Binding-site contacts:
Ligand atom C8 contacts residue GLY70 of chain 1.A at 3.6 Å.
Ligand atom C10 contacts residue GLY70 of chain 1.A at 3.5 Å.
Ligand atom F2 contacts residue ASN36 of chain 2.A at 3.5 Å.
Ligand atom O1 contacts residue GLN128 of chain 1.A at 3.2 Å (h-bond).
Ligand atom F1 contacts residue HIS29 of chain 2.A at 3.5 Å.
Ligand atom N2 contacts residue MET66 of chain 1.A at 2.9 Å (h-bond).
Ligand atom C5 contacts residue HIS29 of chain 2.A at 3.5 Å.
Ligand atom C1 contacts residue CYS68 of chain 1.A at 3.3 Å (hydrophobic).
Ligand atom N contacts residue ALA67 of chain 1.A at 3.0 Å (h-bond).
Ligand atom F2 contacts residue LEU40 of chain 2.A at 3.5 Å.
Ligand atom C3 contacts residue ALA67 of chain 1.A at 3.2 Å (hydrophobic).
Ligand atom F2 contacts residue ARG39 of chain 2.A at 3.4 Å.
Ligand atom C12 contacts residue EDO1 of chain 2.C at 3.6 Å.
Ligand atom CL contacts residue MET66 of chain 1.A at 3.4 Å.
Ligand atom C7 contacts residue EDO1 of chain 2.C at 3.6 Å.
Ligand atom C18 contacts residue ALA67 of chain 1.A at 3.4 Å (hydrophobic).
Ligand atom C4 contacts residue ASP32 of chain 2.A at 3.4 Å.
Ligand atom C5 contacts residue ASP32 of chain 2.A at 3.4 Å.
Ligand atom C20 contacts residue GLN128 of chain 1.A at 3.1 Å.
Ligand atom CL contacts residue TYR73 of chain 1.A at 3.6 Å.
Ligand atom C4 contacts residue ASN36 of chain 2.A at 3.5 Å.
Ligand atom C1 contacts residue MET129 of chain 1.A at 3.7 Å (hydrophobic).
Ligand atom C contacts residue CYS68 of chain 1.A at 3.7 Å (hydrophobic).
Ligand atom C18 contacts residue ASN36 of chain 2.A at 3.6 Å.
Ligand atom C17 contacts residue TYR73 of chain 1.A at 3.6 Å (hydrophobic).
Ligand atom O contacts residue MET129 of chain 1.A at 3.7 Å.
Ligand atom C14 contacts residue EDO1 of chain 2.C at 3.5 Å.
Ligand atom C18 contacts residue EDO1 of chain 2.C at 3.5 Å.
Ligand atom F1 contacts residue CYS68 of chain 1.A at 3.1 Å.
Ligand atom N contacts residue CYS68 of chain 1.A at 3.5 Å.
Ligand atom CL contacts residue ALA67 of chain 1.A at 3.6 Å.
Ligand atom N1 contacts residue GLN128 of chain 1.A at 3.3 Å (h-bond).
Ligand atom C18 contacts residue MET66 of chain 1.A at 3.6 Å (hydrophobic).
Ligand atom O1 contacts residue MET129 of chain 1.A at 3.5 Å.
Ligand atom C16 contacts residue TYR73 of chain 1.A at 3.7 Å (hydrophobic).
Ligand atom C4 contacts residue ALA67 of chain 1.A at 3.4 Å (hydrophobic).
Ligand atom O1 contacts residue GLU130 of chain 1.A at 2.9 Å (salt-bridge).
Ligand atom N3 contacts residue ARG39 of chain 2.A at 3.6 Å.
Ligand atom C12 contacts residue MET66 of chain 1.A at 3.4 Å (hydrophobic).
Ligand atom C9 contacts residue GLN128 of chain 1.A at 3.5 Å.

Sequence of chain 1.A:
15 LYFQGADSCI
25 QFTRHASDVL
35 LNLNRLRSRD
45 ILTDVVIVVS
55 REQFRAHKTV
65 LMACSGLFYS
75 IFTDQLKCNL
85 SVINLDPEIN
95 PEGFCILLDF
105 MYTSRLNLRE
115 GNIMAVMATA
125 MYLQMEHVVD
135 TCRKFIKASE

A small-molecule ligand and the protein it binds are described below.
Small molecule (SMILES): Cn1c(=O)c2c(c3cc(Nc4ccnc(F)c4Cl)ccc31)N[C@@H](C1CC1)C(F)(F)CO2

Sequence of chain 2.A:
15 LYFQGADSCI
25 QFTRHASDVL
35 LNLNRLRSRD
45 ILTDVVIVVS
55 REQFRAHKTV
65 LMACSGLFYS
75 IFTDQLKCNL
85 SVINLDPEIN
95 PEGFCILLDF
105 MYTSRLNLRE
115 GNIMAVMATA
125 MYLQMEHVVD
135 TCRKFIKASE